A protein and the small-molecule ligand that binds it are described below.
Small molecule (SMILES): OCCCO

Binding-site contacts:
Ligand atom C3 contacts residue SER149 of chain 1.C at 4.4 Å.
Ligand atom O1 contacts residue GLY150 of chain 1.C at 4.3 Å.
Ligand atom C3 contacts residue THR152 of chain 1.C at 3.5 Å.
Ligand atom O3 contacts residue THR152 of chain 1.C at 3.0 Å (h-bond).
Ligand atom O3 contacts residue SER149 of chain 1.C at 3.4 Å (h-bond).
Ligand atom O3 contacts residue GLY151 of chain 1.C at 3.8 Å.
Ligand atom C3 contacts residue GLY151 of chain 1.C at 3.6 Å.
Ligand atom C2 contacts residue GLY151 of chain 1.C at 3.9 Å.
Ligand atom O1 contacts residue GLY151 of chain 1.C at 3.5 Å (h-bond).
Ligand atom C1 contacts residue GLY151 of chain 1.C at 3.9 Å.

Sequence of chain 1.C:
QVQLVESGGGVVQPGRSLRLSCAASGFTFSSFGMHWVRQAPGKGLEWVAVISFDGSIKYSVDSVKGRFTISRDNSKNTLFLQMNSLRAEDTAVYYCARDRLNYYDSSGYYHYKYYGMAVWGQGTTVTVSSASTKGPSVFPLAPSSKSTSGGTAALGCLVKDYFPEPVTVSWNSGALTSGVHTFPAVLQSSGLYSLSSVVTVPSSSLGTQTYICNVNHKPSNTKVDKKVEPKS